Binding-site contacts:
Ligand atom OAF contacts residue TYR83 of chain 1.A at 3.6 Å (h-bond).
Ligand atom O5' contacts residue HIS48 of chain 1.A at 3.6 Å.
Ligand atom OAG contacts residue MET41 of chain 1.A at 2.9 Å (h-bond).
Ligand atom C5' contacts residue PRO39 of chain 1.A at 3.2 Å (hydrophobic).
Ligand atom C5 contacts residue LYS161 of chain 1.A at 3.6 Å.
Ligand atom CAA contacts residue GLN73 of chain 1.A at 3.4 Å.
Ligand atom CAB contacts residue PRO39 of chain 1.A at 3.7 Å (hydrophobic).
Ligand atom O2' contacts residue ASP162 of chain 1.A at 2.7 Å (salt-bridge).
Ligand atom O3' contacts residue LEU51 of chain 1.A at 3.6 Å.
Ligand atom CAA contacts residue VAL143 of chain 1.A at 3.6 Å (hydrophobic).
Ligand atom N6 contacts residue VAL188 of chain 1.A at 3.1 Å (h-bond).
Ligand atom N3 contacts residue GLY159 of chain 1.A at 3.5 Å.
Ligand atom O4' contacts residue HIS48 of chain 1.A at 3.4 Å.
Ligand atom O4' contacts residue LEU51 of chain 1.A at 3.5 Å.
Ligand atom OAH contacts residue GLN73 of chain 1.A at 2.9 Å (h-bond).
Ligand atom N1 contacts residue THR187 of chain 1.A at 3.6 Å.
Ligand atom N3 contacts residue LEU51 of chain 1.A at 3.4 Å.
Ligand atom O2' contacts residue GLY159 of chain 1.A at 3.3 Å (h-bond).
Ligand atom C5' contacts residue HIS48 of chain 1.A at 3.6 Å.
Ligand atom C4' contacts residue LEU51 of chain 1.A at 3.6 Å (hydrophobic).
Ligand atom OAG contacts residue HIS48 of chain 1.A at 3.2 Å (h-bond).
Ligand atom OAG contacts residue THR40 of chain 1.A at 3.6 Å.
Ligand atom OAE contacts residue GLN165 of chain 1.A at 3.1 Å (h-bond).
Ligand atom CAC contacts residue PHE158 of chain 1.A at 3.6 Å (hydrophobic).
Ligand atom N1 contacts residue VAL188 of chain 1.A at 2.9 Å (h-bond).
Ligand atom N7 contacts residue MET196 of chain 1.A at 3.5 Å (h-bond).
Ligand atom C6 contacts residue GLY47 of chain 1.A at 3.5 Å.
Ligand atom OAH contacts residue GLN165 of chain 1.A at 2.8 Å (h-bond).
Ligand atom N7 contacts residue HIS45 of chain 1.A at 3.4 Å.
Ligand atom C2 contacts residue PRO186 of chain 1.A at 3.6 Å (hydrophobic).
Ligand atom C2' contacts residue ASP162 of chain 1.A at 3.1 Å.
Ligand atom CAC contacts residue GLN165 of chain 1.A at 3.6 Å.
Ligand atom C2 contacts residue GLY47 of chain 1.A at 3.7 Å.
Ligand atom N6 contacts residue MET196 of chain 1.A at 2.9 Å (h-bond).
Ligand atom O3' contacts residue GLY159 of chain 1.A at 2.9 Å (h-bond).
Ligand atom O3' contacts residue PHE158 of chain 1.A at 3.4 Å.
Ligand atom CAX contacts residue GLN73 of chain 1.A at 3.6 Å.
Ligand atom N3 contacts residue GLY47 of chain 1.A at 3.6 Å.
Ligand atom C4' contacts residue PRO39 of chain 1.A at 3.5 Å (hydrophobic).
Ligand atom NAQ contacts residue MET41 of chain 1.A at 3.5 Å.

Sequence of chain 1.A:
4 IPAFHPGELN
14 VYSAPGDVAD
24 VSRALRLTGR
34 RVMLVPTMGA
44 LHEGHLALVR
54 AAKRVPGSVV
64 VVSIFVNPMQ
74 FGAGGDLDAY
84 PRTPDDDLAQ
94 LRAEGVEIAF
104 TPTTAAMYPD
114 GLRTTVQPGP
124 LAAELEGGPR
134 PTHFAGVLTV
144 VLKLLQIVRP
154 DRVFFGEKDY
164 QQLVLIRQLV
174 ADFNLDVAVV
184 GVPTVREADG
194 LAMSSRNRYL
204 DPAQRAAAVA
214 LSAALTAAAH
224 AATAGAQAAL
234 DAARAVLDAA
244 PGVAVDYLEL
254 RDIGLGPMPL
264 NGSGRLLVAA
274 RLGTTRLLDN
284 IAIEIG

The small molecule below binds the protein below.
Small molecule (SMILES): CC(C)(C)[C@@H](O)C(=O)NS(=O)(=O)OC[C@H]1O[C@@H](n2cnc3c(N)ncnc32)[C@H](O)[C@@H]1O